This small molecule binds to this protein.
Small molecule (SMILES): CC(=O)N[C@H]1[C@H](O[C@H]2[C@H](O)[C@@H](NC(C)=O)CO[C@@H]2CO)O[C@H](CO)[C@@H](O)[C@@H]1O

Binding-site contacts:
Ligand atom C4 contacts residue ASN293 of chain 1.E at 4.3 Å.
Ligand atom O5 contacts residue SER373 of chain 1.E at 4.5 Å.
Ligand atom O5 contacts residue THR375 of chain 1.E at 4.2 Å.
Ligand atom C3 contacts residue ASN293 of chain 1.E at 3.9 Å.
Ligand atom O7 contacts residue ASN257 of chain 1.E at 3.9 Å.
Ligand atom C8 contacts residue ASN293 of chain 1.E at 3.3 Å.
Ligand atom O7 contacts residue ARG404 of chain 1.E at 4.3 Å.
Ligand atom C8 contacts residue THR259 of chain 1.E at 3.7 Å.
Ligand atom C5 contacts residue ASN293 of chain 1.E at 3.8 Å.
Ligand atom C3 contacts residue HIS291 of chain 1.E at 4.5 Å.
Ligand atom C1 contacts residue ASN293 of chain 1.E at 1.5 Å.
Ligand atom O5 contacts residue ASN293 of chain 1.E at 2.4 Å (h-bond).
Ligand atom C7 contacts residue ASN257 of chain 1.E at 4.3 Å.
Ligand atom N2 contacts residue ASN293 of chain 1.E at 3.0 Å (h-bond).
Ligand atom O6 contacts residue THR375 of chain 1.E at 3.7 Å.
Ligand atom C1 contacts residue HIS291 of chain 1.E at 4.1 Å.
Ligand atom C8 contacts residue HIS291 of chain 1.E at 3.7 Å.
Ligand atom C2 contacts residue ASN293 of chain 1.E at 2.5 Å.
Ligand atom C7 contacts residue ASN293 of chain 1.E at 3.3 Å.
Ligand atom O7 contacts residue ASN293 of chain 1.E at 4.3 Å.
Ligand atom C8 contacts residue ASN257 of chain 1.E at 3.5 Å.

Sequence of chain 1.E:
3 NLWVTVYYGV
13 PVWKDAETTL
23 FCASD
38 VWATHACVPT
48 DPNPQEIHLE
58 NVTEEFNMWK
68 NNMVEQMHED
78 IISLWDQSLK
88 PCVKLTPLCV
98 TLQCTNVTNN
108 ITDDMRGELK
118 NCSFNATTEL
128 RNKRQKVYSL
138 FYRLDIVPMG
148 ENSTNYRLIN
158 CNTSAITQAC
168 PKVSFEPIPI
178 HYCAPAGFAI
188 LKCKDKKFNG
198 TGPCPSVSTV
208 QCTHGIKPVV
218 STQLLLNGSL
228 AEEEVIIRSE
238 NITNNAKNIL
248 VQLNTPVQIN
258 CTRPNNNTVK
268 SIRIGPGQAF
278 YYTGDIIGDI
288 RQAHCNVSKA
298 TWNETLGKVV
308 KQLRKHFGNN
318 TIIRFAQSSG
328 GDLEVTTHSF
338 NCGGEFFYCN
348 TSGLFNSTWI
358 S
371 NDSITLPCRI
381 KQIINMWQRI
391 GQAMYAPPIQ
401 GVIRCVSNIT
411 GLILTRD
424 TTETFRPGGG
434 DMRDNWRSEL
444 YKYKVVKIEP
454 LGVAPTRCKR